Sequence of chain 1.I:
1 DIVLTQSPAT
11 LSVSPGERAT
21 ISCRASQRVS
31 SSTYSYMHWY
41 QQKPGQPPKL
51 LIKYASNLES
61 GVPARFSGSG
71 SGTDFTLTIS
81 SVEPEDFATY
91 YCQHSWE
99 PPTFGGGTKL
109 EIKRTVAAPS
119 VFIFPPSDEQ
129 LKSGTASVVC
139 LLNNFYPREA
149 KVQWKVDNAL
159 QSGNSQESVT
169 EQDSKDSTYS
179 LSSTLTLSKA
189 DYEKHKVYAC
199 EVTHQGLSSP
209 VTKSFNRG

This small molecule binds to this protein.
Small molecule (SMILES): C[N+](C)(C)[O-]

Binding-site contacts:
Ligand atom CAB contacts residue TYR54 of chain 1.I at 3.9 Å (hydrophobic).
Ligand atom CAA contacts residue TYR34 of chain 1.I at 3.5 Å (hydrophobic).
Ligand atom NAC contacts residue TYR54 of chain 1.I at 4.3 Å.
Ligand atom CAD contacts residue TYR54 of chain 1.I at 3.6 Å (hydrophobic).
Ligand atom OAE contacts residue TYR54 of chain 1.I at 4.2 Å.
Ligand atom CAB contacts residue TYR34 of chain 1.I at 3.4 Å (hydrophobic).
Ligand atom NAC contacts residue TYR34 of chain 1.I at 4.3 Å.